Binding-site contacts:
Ligand atom C2 contacts residue LEU186 of chain 1.F at 3.5 Å (hydrophobic).
Ligand atom N7 contacts residue ILE148 of chain 1.F at 3.9 Å.
Ligand atom O2G contacts residue ARG202 of chain 1.F at 3.6 Å.
Ligand atom O3G contacts residue ARG222 of chain 1.F at 3.9 Å.
Ligand atom O1G contacts residue GLU331 of chain 1.F at 2.3 Å (salt-bridge).
Ligand atom O3G contacts residue GLU331 of chain 1.F at 3.3 Å (salt-bridge).
Ligand atom O3' contacts residue ASP200 of chain 1.F at 3.9 Å.
Ligand atom O1A contacts residue GLU331 of chain 1.F at 3.8 Å.
Ligand atom N1 contacts residue TYR185 of chain 1.F at 3.5 Å.
Ligand atom O2' contacts residue LYS198 of chain 1.F at 3.6 Å.
Ligand atom N7 contacts residue GLN183 of chain 1.F at 3.8 Å.
Ligand atom C2 contacts residue LYS198 of chain 1.F at 3.9 Å.
Ligand atom PB contacts residue MG1 of chain 1.BA at 3.7 Å.
Ligand atom N7 contacts residue LYS150 of chain 1.F at 3.0 Å (salt-bridge).
Ligand atom O1B contacts residue GLU331 of chain 1.F at 2.8 Å (salt-bridge).
Ligand atom C8 contacts residue LYS150 of chain 1.F at 3.6 Å.
Ligand atom N6 contacts residue ILE148 of chain 1.F at 3.6 Å.
Ligand atom N1 contacts residue LEU186 of chain 1.F at 3.0 Å (h-bond).
Ligand atom O1G contacts residue ASP318 of chain 1.F at 3.7 Å.
Ligand atom PG contacts residue GLU331 of chain 1.F at 3.3 Å.
Ligand atom C2 contacts residue TYR185 of chain 1.F at 3.5 Å (hydrophobic).
Ligand atom C1' contacts residue HIS239 of chain 1.F at 3.8 Å.
Ligand atom O3' contacts residue THR241 of chain 1.F at 2.2 Å (h-bond).
Ligand atom C3B contacts residue ASN242 of chain 1.F at 3.1 Å.
Ligand atom O1B contacts residue LYS74 of chain 1.F at 3.0 Å (salt-bridge).
Ligand atom N6 contacts residue LYS184 of chain 1.F at 3.0 Å (salt-bridge).
Ligand atom O1G contacts residue ASN333 of chain 1.F at 2.6 Å (h-bond).
Ligand atom O2A contacts residue LYS74 of chain 1.F at 3.6 Å.
Ligand atom O1G contacts residue MG1 of chain 1.BA at 2.9 Å.
Ligand atom O1B contacts residue MG1 of chain 1.BA at 2.3 Å.
Ligand atom O2' contacts residue THR241 of chain 1.F at 3.4 Å (h-bond).
Ligand atom N6 contacts residue GLN183 of chain 1.F at 2.8 Å (h-bond).
Ligand atom O2G contacts residue ARG222 of chain 1.F at 3.0 Å (salt-bridge).
Ligand atom N3 contacts residue TYR185 of chain 1.F at 3.5 Å.
Ligand atom PG contacts residue ASP318 of chain 1.F at 3.4 Å.
Ligand atom O2A contacts residue LYS150 of chain 1.F at 3.4 Å (salt-bridge).
Ligand atom N3 contacts residue LYS198 of chain 1.F at 3.5 Å.
Ligand atom O3G contacts residue ASP318 of chain 1.F at 2.3 Å (salt-bridge).
Ligand atom C3' contacts residue THR241 of chain 1.F at 3.5 Å.
Ligand atom O2' contacts residue HIS239 of chain 1.F at 3.0 Å (h-bond).

The small molecule below binds the protein below.
Small molecule (SMILES): Nc1ncnc2c1ncn2[C@@H]1O[C@H](CO[P](=O)(O)O[P](=O)(O)CP(=O)(O)O)[C@@H](O)[C@H]1O

Sequence of chain 1.F:
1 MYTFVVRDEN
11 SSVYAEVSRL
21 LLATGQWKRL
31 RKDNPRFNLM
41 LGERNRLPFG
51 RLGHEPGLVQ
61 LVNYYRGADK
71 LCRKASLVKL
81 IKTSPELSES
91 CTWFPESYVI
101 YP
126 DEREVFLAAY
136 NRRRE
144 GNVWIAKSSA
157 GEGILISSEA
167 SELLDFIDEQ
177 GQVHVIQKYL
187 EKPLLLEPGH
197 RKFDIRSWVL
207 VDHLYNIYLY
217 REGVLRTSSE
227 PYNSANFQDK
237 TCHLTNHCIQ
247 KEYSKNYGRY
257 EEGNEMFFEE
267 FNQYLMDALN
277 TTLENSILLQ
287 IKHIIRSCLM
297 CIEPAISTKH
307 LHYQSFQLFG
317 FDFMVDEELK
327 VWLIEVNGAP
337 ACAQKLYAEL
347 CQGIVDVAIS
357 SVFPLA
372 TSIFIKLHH